A small-molecule ligand and the protein it binds are described below.
Small molecule (SMILES): [H]/N=C(\N/C(=N/[H])NCCCCCCNC(=N)NC(=N)Nc1ccc(Cl)cc1)Nc1ccc(Cl)cc1

Binding-site contacts:
Ligand atom C16 contacts residue TRP56 of chain 6.A at 3.4 Å (hydrophobic).
Ligand atom C14 contacts residue PHE422 of chain 6.A at 4.0 Å (hydrophobic).
Ligand atom N7 contacts residue ASP46 of chain 6.A at 2.7 Å (salt-bridge).
Ligand atom C15 contacts residue SER103 of chain 6.A at 3.7 Å.
Ligand atom C14 contacts residue SER103 of chain 6.A at 3.6 Å.
Ligand atom N6 contacts residue PHE47 of chain 6.A at 4.2 Å.
Ligand atom CL2 contacts residue LEU83 of chain 6.A at 3.9 Å.
Ligand atom C19 contacts residue ALA53 of chain 6.A at 3.8 Å (hydrophobic).
Ligand atom N6 contacts residue ASP46 of chain 6.A at 3.2 Å (salt-bridge).
Ligand atom C11 contacts residue TRP56 of chain 6.A at 4.2 Å (hydrophobic).
Ligand atom C18 contacts residue TRP56 of chain 6.A at 3.8 Å (hydrophobic).
Ligand atom C15 contacts residue PHE104 of chain 6.A at 3.8 Å (hydrophobic).
Ligand atom N9 contacts residue SER103 of chain 6.A at 3.4 Å (h-bond).
Ligand atom CL2 contacts residue TRP33 of chain 6.A at 4.1 Å.
Ligand atom C18 contacts residue PHE104 of chain 6.A at 4.1 Å (hydrophobic).
Ligand atom C10 contacts residue TRP56 of chain 6.A at 3.9 Å (hydrophobic).
Ligand atom C20 contacts residue TRP56 of chain 6.A at 3.9 Å (hydrophobic).
Ligand atom C16 contacts residue SER103 of chain 6.A at 3.7 Å.
Ligand atom N10 contacts residue SER103 of chain 6.A at 3.0 Å (h-bond).
Ligand atom C17 contacts residue TRP56 of chain 6.A at 3.5 Å (hydrophobic).
Ligand atom C16 contacts residue MET85 of chain 6.A at 3.8 Å (hydrophobic).
Ligand atom C16 contacts residue PHE104 of chain 6.A at 4.2 Å (hydrophobic).
Ligand atom C19 contacts residue TRP56 of chain 6.A at 4.0 Å (hydrophobic).
Ligand atom N9 contacts residue PHE422 of chain 6.A at 3.0 Å (h-bond).
Ligand atom C17 contacts residue LEU83 of chain 6.A at 3.8 Å (hydrophobic).
Ligand atom C15 contacts residue TRP56 of chain 6.A at 3.6 Å (hydrophobic).
Ligand atom C19 contacts residue PHE104 of chain 6.A at 3.4 Å (hydrophobic).
Ligand atom C13 contacts residue ASP46 of chain 6.A at 3.4 Å.
Ligand atom N10 contacts residue TRP56 of chain 6.A at 4.0 Å.
Ligand atom C18 contacts residue LEU83 of chain 6.A at 4.1 Å (hydrophobic).
Ligand atom N8 contacts residue PHE104 of chain 6.A at 4.1 Å.
Ligand atom N7 contacts residue PHE44 of chain 6.A at 3.8 Å.
Ligand atom N10 contacts residue PHE422 of chain 6.A at 4.0 Å.
Ligand atom CL2 contacts residue ALA53 of chain 6.A at 4.1 Å.
Ligand atom C12 contacts residue TRP56 of chain 6.A at 4.1 Å (hydrophobic).
Ligand atom C12 contacts residue SER52 of chain 6.A at 4.0 Å.
Ligand atom C12 contacts residue ASP46 of chain 6.A at 4.1 Å.
Ligand atom C20 contacts residue PHE104 of chain 6.A at 3.2 Å (hydrophobic).
Ligand atom C11 contacts residue ASP46 of chain 6.A at 3.8 Å.
Ligand atom CL2 contacts residue ARG57 of chain 6.A at 3.7 Å.

Sequence of chain 6.A:
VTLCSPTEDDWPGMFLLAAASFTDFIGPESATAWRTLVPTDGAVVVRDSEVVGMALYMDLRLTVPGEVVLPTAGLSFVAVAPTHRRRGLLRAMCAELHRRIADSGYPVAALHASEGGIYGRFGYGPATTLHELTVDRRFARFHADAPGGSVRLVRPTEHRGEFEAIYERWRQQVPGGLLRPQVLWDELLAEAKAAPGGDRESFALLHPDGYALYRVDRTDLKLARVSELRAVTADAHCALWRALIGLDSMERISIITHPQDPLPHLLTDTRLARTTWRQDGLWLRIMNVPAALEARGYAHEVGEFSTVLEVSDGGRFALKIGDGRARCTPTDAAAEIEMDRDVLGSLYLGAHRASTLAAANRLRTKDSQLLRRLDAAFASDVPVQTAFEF